Sequence of chain 1.B:
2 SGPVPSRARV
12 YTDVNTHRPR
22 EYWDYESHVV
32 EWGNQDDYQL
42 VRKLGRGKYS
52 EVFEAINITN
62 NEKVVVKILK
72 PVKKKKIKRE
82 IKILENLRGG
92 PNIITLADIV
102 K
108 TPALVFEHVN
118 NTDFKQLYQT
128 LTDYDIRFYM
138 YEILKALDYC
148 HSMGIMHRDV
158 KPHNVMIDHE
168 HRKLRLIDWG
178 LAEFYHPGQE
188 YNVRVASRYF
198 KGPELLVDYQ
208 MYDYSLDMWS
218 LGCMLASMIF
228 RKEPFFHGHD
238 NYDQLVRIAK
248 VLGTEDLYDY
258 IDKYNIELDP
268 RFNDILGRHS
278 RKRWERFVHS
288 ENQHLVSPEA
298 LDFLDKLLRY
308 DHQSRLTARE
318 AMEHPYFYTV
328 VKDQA

The protein below binds the small molecule below.
Small molecule (SMILES): CC(=O)Nc1cc(Nc2cc(NC3CC3)n3ncc(C#N)c3n2)ccc1[C@@H]1C[C@H]1CN

Binding-site contacts:
Ligand atom N4 contacts residue VAL66 of chain 1.B at 3.6 Å.
Ligand atom C10 contacts residue HIS115 of chain 1.B at 3.8 Å.
Ligand atom C17 contacts residue VAL53 of chain 1.B at 3.5 Å (hydrophobic).
Ligand atom C3 contacts residue VAL53 of chain 1.B at 3.7 Å (hydrophobic).
Ligand atom N contacts residue ASP175 of chain 1.B at 3.4 Å (salt-bridge).
Ligand atom C contacts residue VAL53 of chain 1.B at 3.8 Å (hydrophobic).
Ligand atom C11 contacts residue ILE95 of chain 1.B at 3.8 Å (hydrophobic).
Ligand atom C6 contacts residue MET163 of chain 1.B at 3.7 Å (hydrophobic).
Ligand atom C11 contacts residue VAL66 of chain 1.B at 3.7 Å (hydrophobic).
Ligand atom N5 contacts residue PHE113 of chain 1.B at 3.5 Å.
Ligand atom C12 contacts residue VAL66 of chain 1.B at 3.7 Å (hydrophobic).
Ligand atom C13 contacts residue ILE174 of chain 1.B at 3.8 Å (hydrophobic).
Ligand atom C14 contacts residue VAL66 of chain 1.B at 3.7 Å (hydrophobic).
Ligand atom C18 contacts residue VAL53 of chain 1.B at 3.8 Å (hydrophobic).
Ligand atom C1 contacts residue ASP175 of chain 1.B at 3.8 Å.
Ligand atom C8 contacts residue VAL116 of chain 1.B at 3.4 Å (hydrophobic).
Ligand atom C2 contacts residue VAL53 of chain 1.B at 3.6 Å (hydrophobic).
Ligand atom N contacts residue VAL53 of chain 1.B at 3.8 Å.
Ligand atom N5 contacts residue ILE95 of chain 1.B at 3.7 Å.
Ligand atom N6 contacts residue VAL66 of chain 1.B at 3.8 Å.
Ligand atom C19 contacts residue VAL53 of chain 1.B at 3.7 Å (hydrophobic).
Ligand atom C11 contacts residue VAL116 of chain 1.B at 3.6 Å (hydrophobic).
Ligand atom O contacts residue ASP175 of chain 1.B at 3.1 Å.
Ligand atom C20 contacts residue ASP175 of chain 1.B at 3.3 Å.
Ligand atom N3 contacts residue VAL66 of chain 1.B at 3.5 Å.
Ligand atom C21 contacts residue EDO1 of chain 1.FA at 3.8 Å.
Ligand atom N7 contacts residue ASP175 of chain 1.B at 3.6 Å (salt-bridge).
Ligand atom C7 contacts residue MET163 of chain 1.B at 3.5 Å (hydrophobic).
Ligand atom C4 contacts residue VAL53 of chain 1.B at 3.7 Å (hydrophobic).
Ligand atom C9 contacts residue ASN118 of chain 1.B at 3.7 Å.
Ligand atom N3 contacts residue MET163 of chain 1.B at 3.7 Å.
Ligand atom C9 contacts residue HIS115 of chain 1.B at 3.8 Å.
Ligand atom O contacts residue LYS68 of chain 1.B at 3.6 Å.
Ligand atom N5 contacts residue ILE174 of chain 1.B at 3.8 Å.
Ligand atom C9 contacts residue VAL116 of chain 1.B at 3.3 Å (hydrophobic).
Ligand atom C11 contacts residue GLU114 of chain 1.B at 3.2 Å.
Ligand atom N2 contacts residue VAL116 of chain 1.B at 2.7 Å (h-bond).
Ligand atom N4 contacts residue VAL116 of chain 1.B at 3.0 Å (h-bond).
Ligand atom N6 contacts residue ILE174 of chain 1.B at 3.8 Å.
Ligand atom C19 contacts residue SER51 of chain 1.B at 3.2 Å.